Sequence of chain 1.A:
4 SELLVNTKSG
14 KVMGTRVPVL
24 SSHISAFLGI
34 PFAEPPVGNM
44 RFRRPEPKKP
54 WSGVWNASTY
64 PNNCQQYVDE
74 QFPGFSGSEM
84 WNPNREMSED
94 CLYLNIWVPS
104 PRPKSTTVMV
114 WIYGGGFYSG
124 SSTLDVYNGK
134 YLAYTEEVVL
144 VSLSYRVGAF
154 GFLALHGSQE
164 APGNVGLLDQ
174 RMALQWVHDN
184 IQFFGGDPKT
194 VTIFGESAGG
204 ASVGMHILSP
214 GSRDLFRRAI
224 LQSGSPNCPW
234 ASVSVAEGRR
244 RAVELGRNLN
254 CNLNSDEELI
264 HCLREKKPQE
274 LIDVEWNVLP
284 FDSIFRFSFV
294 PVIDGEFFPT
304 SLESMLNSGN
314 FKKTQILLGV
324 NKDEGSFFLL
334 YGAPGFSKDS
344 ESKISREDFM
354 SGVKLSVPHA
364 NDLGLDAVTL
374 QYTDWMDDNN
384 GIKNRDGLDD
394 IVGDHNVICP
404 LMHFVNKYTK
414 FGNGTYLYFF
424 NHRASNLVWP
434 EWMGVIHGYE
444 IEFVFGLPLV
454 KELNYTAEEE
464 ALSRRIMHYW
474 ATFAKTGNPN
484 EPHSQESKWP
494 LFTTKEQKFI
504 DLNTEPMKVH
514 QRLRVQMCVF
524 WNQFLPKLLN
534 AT

The protein below binds the small molecule below.
Small molecule (SMILES): CC(=O)N[C@H]1[C@H](O[C@H]2[C@H](O)[C@@H](NC(C)=O)CO[C@@H]2CO)O[C@H](CO)[C@@H](O[C@@H]2O[C@H](CO)[C@@H](O)[C@H](O[C@H]3O[C@H](CO)[C@@H](O)[C@H](O)[C@@H]3O)[C@@H]2O)[C@@H]1O

Binding-site contacts:
Ligand atom N2 contacts residue ASN457 of chain 1.A at 2.9 Å (h-bond).
Ligand atom C7 contacts residue ASN457 of chain 1.A at 3.7 Å.
Ligand atom C2 contacts residue ASN457 of chain 1.A at 2.4 Å.
Ligand atom O5 contacts residue ASN457 of chain 1.A at 2.3 Å (h-bond).
Ligand atom C8 contacts residue GLU455 of chain 1.A at 3.5 Å.
Ligand atom C5 contacts residue ASN457 of chain 1.A at 3.6 Å.
Ligand atom C1 contacts residue ASN457 of chain 1.A at 1.4 Å.
Ligand atom C7 contacts residue GLU455 of chain 1.A at 3.8 Å.
Ligand atom C4 contacts residue ASN457 of chain 1.A at 4.2 Å.
Ligand atom C1 contacts residue GLU455 of chain 1.A at 4.2 Å.
Ligand atom C8 contacts residue LEU456 of chain 1.A at 3.9 Å (hydrophobic).
Ligand atom C3 contacts residue ASN457 of chain 1.A at 3.8 Å.
Ligand atom O7 contacts residue ASN457 of chain 1.A at 3.9 Å.
Ligand atom N2 contacts residue GLU455 of chain 1.A at 3.5 Å (salt-bridge).